Binding-site contacts:
Ligand atom C05 contacts residue LEU101 of chain 4.A at 3.9 Å (hydrophobic).
Ligand atom C28 contacts residue TYR143 of chain 4.A at 3.4 Å (hydrophobic).
Ligand atom C15 contacts residue LEU182 of chain 4.A at 3.7 Å (hydrophobic).
Ligand atom C01 contacts residue TYR192 of chain 4.A at 2.9 Å (hydrophobic).
Ligand atom O16 contacts residue ILE99 of chain 4.A at 3.6 Å.
Ligand atom C22 contacts residue ILE99 of chain 4.A at 3.9 Å (hydrophobic).
Ligand atom C18 contacts residue LEU182 of chain 4.A at 3.2 Å (hydrophobic).
Ligand atom N08 contacts residue LEU101 of chain 4.A at 3.8 Å.
Ligand atom C28 contacts residue MET144 of chain 4.A at 3.8 Å (hydrophobic).
Ligand atom O26 contacts residue PHE180 of chain 4.A at 3.7 Å.
Ligand atom C28 contacts residue ALA167 of chain 4.A at 3.1 Å (hydrophobic).
Ligand atom C25 contacts residue PHE180 of chain 4.A at 3.5 Å (hydrophobic).
Ligand atom C14 contacts residue SER121 of chain 4.A at 3.5 Å.
Ligand atom C10 contacts residue TYR191 of chain 4.A at 3.7 Å (hydrophobic).
Ligand atom C04 contacts residue ASN211 of chain 4.A at 3.4 Å.
Ligand atom C17 contacts residue LEU182 of chain 4.A at 3.7 Å (hydrophobic).
Ligand atom C14 contacts residue HIS237 of chain 4.A at 3.5 Å.
Ligand atom C09 contacts residue LEU101 of chain 4.A at 3.8 Å (hydrophobic).
Ligand atom C15 contacts residue ILE123 of chain 4.A at 3.6 Å (hydrophobic).
Ligand atom C27 contacts residue PHE180 of chain 4.A at 3.2 Å (hydrophobic).
Ligand atom C18 contacts residue ILE99 of chain 4.A at 3.8 Å (hydrophobic).
Ligand atom C09 contacts residue TYR191 of chain 4.A at 3.6 Å (hydrophobic).
Ligand atom C22 contacts residue ILE123 of chain 4.A at 3.6 Å (hydrophobic).
Ligand atom C04 contacts residue MET213 of chain 4.A at 3.9 Å (hydrophobic).
Ligand atom N07 contacts residue LEU101 of chain 4.A at 3.7 Å.
Ligand atom C03 contacts residue ASN211 of chain 4.A at 3.1 Å.
Ligand atom C21 contacts residue ILE123 of chain 4.A at 3.8 Å (hydrophobic).
Ligand atom C13 contacts residue MET213 of chain 4.A at 3.4 Å (hydrophobic).
Ligand atom N24 contacts residue LEU216 of chain 4.A at 3.5 Å.
Ligand atom O26 contacts residue TYR145 of chain 4.A at 3.2 Å.
Ligand atom C17 contacts residue ILE99 of chain 4.A at 3.8 Å (hydrophobic).
Ligand atom N24 contacts residue PHE180 of chain 4.A at 3.6 Å.
Ligand atom C19 contacts residue TYR145 of chain 4.A at 3.2 Å (hydrophobic).
Ligand atom O23 contacts residue LEU216 of chain 4.A at 3.7 Å.
Ligand atom C19 contacts residue LEU182 of chain 4.A at 3.6 Å (hydrophobic).
Ligand atom C28 contacts residue TYR145 of chain 4.A at 3.3 Å (hydrophobic).
Ligand atom C18 contacts residue TYR145 of chain 4.A at 3.8 Å (hydrophobic).
Ligand atom C01 contacts residue THR207 of chain 4.A at 2.9 Å.
Ligand atom N06 contacts residue LEU101 of chain 4.A at 3.2 Å.
Ligand atom C12 contacts residue ILE99 of chain 4.A at 3.7 Å (hydrophobic).

This protein binds this small molecule.
Small molecule (SMILES): CCOc1noc2cc(OCCC3CCN(c4ccc(C)nn4)CC3)ccc12

Sequence of chain 4.A:
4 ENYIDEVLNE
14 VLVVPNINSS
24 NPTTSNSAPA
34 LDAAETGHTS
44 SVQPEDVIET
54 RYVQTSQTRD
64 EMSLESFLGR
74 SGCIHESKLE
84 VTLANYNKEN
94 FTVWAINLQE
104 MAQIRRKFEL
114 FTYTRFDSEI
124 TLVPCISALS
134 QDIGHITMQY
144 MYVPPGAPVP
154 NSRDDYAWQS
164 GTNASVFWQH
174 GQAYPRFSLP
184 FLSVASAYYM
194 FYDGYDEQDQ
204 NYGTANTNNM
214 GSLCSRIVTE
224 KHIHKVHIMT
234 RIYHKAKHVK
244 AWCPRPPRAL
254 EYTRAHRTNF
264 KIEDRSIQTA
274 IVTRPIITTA